Sequence of chain 1.A:
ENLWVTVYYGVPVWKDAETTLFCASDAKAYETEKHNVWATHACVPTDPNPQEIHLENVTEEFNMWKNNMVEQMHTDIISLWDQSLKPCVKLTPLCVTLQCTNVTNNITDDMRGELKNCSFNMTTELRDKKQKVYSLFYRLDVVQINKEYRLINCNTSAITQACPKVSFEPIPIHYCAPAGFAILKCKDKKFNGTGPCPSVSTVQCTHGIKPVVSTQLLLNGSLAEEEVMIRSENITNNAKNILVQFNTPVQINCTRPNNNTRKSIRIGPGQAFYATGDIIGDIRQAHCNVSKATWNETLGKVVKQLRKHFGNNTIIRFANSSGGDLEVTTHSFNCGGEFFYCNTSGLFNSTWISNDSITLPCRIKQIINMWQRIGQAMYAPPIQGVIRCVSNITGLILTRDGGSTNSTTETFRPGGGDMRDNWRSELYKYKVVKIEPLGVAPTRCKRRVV

Binding-site contacts:
Ligand atom O5 contacts residue NAG2 of chain 1.R at 3.8 Å.
Ligand atom O3 contacts residue NAG2 of chain 1.R at 3.8 Å.
Ligand atom N2 contacts residue NAG1 of chain 1.R at 3.8 Å.
Ligand atom C1 contacts residue ASN355 of chain 1.A at 1.4 Å.
Ligand atom C4 contacts residue ASN355 of chain 1.A at 4.2 Å.
Ligand atom C7 contacts residue NAG1 of chain 1.WA at 4.0 Å.
Ligand atom C7 contacts residue ASN355 of chain 1.A at 3.9 Å.
Ligand atom C1 contacts residue NAG1 of chain 1.R at 3.8 Å.
Ligand atom C6 contacts residue BMA3 of chain 1.R at 4.3 Å.
Ligand atom C6 contacts residue NAG1 of chain 1.R at 4.1 Å.
Ligand atom O7 contacts residue NAG1 of chain 1.WA at 3.9 Å.
Ligand atom O5 contacts residue NAG1 of chain 1.R at 4.3 Å.
Ligand atom O7 contacts residue NAG1 of chain 1.R at 3.9 Å.
Ligand atom C5 contacts residue SER357 of chain 1.A at 3.4 Å.
Ligand atom O6 contacts residue BMA3 of chain 1.R at 3.5 Å (h-bond).
Ligand atom C6 contacts residue MAN4 of chain 1.R at 4.3 Å.
Ligand atom C5 contacts residue ASN355 of chain 1.A at 3.7 Å.
Ligand atom C8 contacts residue NAG1 of chain 1.WA at 3.4 Å.
Ligand atom C2 contacts residue ASN355 of chain 1.A at 2.4 Å.
Ligand atom O4 contacts residue NAG1 of chain 1.R at 2.9 Å (h-bond).
Ligand atom C6 contacts residue SER357 of chain 1.A at 3.3 Å.
Ligand atom N2 contacts residue ASN355 of chain 1.A at 2.9 Å (h-bond).
Ligand atom O5 contacts residue SER357 of chain 1.A at 2.5 Å (h-bond).
Ligand atom O6 contacts residue SER357 of chain 1.A at 2.3 Å (h-bond).
Ligand atom C7 contacts residue NAG1 of chain 1.R at 4.0 Å.
Ligand atom C2 contacts residue NAG1 of chain 1.R at 3.6 Å.
Ligand atom C4 contacts residue NAG1 of chain 1.R at 4.0 Å.
Ligand atom C5 contacts residue NAG1 of chain 1.R at 4.2 Å.
Ligand atom C3 contacts residue ASN355 of chain 1.A at 3.8 Å.
Ligand atom C6 contacts residue NAG2 of chain 1.R at 3.9 Å.
Ligand atom O6 contacts residue GLY358 of chain 1.A at 4.3 Å.
Ligand atom O7 contacts residue ASN355 of chain 1.A at 4.4 Å.
Ligand atom O6 contacts residue NAG2 of chain 1.R at 2.8 Å (h-bond).
Ligand atom O5 contacts residue ASN355 of chain 1.A at 2.4 Å (h-bond).
Ligand atom C1 contacts residue SER357 of chain 1.A at 3.4 Å.

A small-molecule ligand and the protein it binds are described below.
Small molecule (SMILES): CC(=O)N[C@H]1[C@H](O[C@H]2[C@H](O)[C@@H](NC(C)=O)CO[C@@H]2CO)O[C@H](CO)[C@@H](O)[C@@H]1O